Sequence of chain 1.D:
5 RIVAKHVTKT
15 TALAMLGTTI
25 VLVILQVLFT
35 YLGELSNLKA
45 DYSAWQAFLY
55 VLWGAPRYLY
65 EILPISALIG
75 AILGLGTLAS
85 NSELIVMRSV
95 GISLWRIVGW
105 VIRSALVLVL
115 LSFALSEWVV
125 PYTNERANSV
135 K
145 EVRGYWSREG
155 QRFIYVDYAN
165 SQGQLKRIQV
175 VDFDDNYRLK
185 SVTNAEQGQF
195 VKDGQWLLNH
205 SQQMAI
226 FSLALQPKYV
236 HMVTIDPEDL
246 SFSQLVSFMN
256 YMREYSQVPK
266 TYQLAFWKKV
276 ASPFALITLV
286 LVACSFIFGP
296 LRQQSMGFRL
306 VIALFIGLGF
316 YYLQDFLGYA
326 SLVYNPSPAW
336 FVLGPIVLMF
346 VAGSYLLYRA

Sequence of chain 1.C:
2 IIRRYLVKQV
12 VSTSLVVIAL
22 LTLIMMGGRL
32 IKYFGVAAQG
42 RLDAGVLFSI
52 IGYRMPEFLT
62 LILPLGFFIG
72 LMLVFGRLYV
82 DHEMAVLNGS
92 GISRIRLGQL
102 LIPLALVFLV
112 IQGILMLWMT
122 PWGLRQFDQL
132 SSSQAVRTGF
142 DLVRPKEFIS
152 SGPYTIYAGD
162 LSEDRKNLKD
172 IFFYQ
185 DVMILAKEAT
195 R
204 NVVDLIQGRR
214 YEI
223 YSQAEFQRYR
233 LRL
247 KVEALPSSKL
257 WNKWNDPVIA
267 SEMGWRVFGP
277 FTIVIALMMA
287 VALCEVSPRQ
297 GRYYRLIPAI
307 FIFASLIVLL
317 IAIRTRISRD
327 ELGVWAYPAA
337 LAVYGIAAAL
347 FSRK

Binding-site contacts:
Ligand atom O28 contacts residue TYR317 of chain 1.D at 2.2 Å (h-bond).
Ligand atom C61 contacts residue PHE33 of chain 1.D at 3.5 Å (hydrophobic).
Ligand atom C2 contacts residue TRP271 of chain 1.C at 3.5 Å (hydrophobic).
Ligand atom OD3 contacts residue ASN41 of chain 1.D at 2.3 Å (h-bond).
Ligand atom C8 contacts residue LEU62 of chain 1.C at 3.5 Å (hydrophobic).
Ligand atom O62 contacts residue Y751 of chain 1.F at 3.5 Å.
Ligand atom C60 contacts residue PHE33 of chain 1.D at 3.6 Å (hydrophobic).
Ligand atom C1 contacts residue GLY275 of chain 1.C at 3.5 Å.
Ligand atom C97 contacts residue PHE33 of chain 1.D at 3.5 Å (hydrophobic).
Ligand atom C1 contacts residue THR278 of chain 1.C at 3.4 Å.
Ligand atom OK6 contacts residue VAL37 of chain 1.C at 3.2 Å.
Ligand atom C76 contacts residue GLN30 of chain 1.D at 3.3 Å.
Ligand atom CD2 contacts residue ASN41 of chain 1.D at 3.5 Å.
Ligand atom OD0 contacts residue ASN41 of chain 1.D at 3.1 Å (h-bond).
Ligand atom C11 contacts residue GLU58 of chain 1.C at 3.4 Å.
Ligand atom O52 contacts residue LYS33 of chain 1.C at 3.5 Å.
Ligand atom OL3 contacts residue ARG55 of chain 1.C at 3.4 Å (salt-bridge).
Ligand atom OK9 contacts residue Y751 of chain 1.F at 3.5 Å.
Ligand atom C14 contacts residue PHE59 of chain 1.C at 3.4 Å (hydrophobic).
Ligand atom OL4 contacts residue Y751 of chain 1.F at 2.6 Å (h-bond).
Ligand atom PL0 contacts residue ARG55 of chain 1.C at 3.5 Å.
Ligand atom C6 contacts residue Y751 of chain 1.F at 3.4 Å.
Ligand atom O13 contacts residue PHE59 of chain 1.C at 3.1 Å.
Ligand atom O72 contacts residue THR34 of chain 1.D at 3.4 Å (h-bond).
Ligand atom O78 contacts residue GLN30 of chain 1.D at 3.5 Å.
Ligand atom C27 contacts residue TYR317 of chain 1.D at 3.2 Å (hydrophobic).
Ligand atom OL2 contacts residue ARG30 of chain 1.C at 2.4 Å (salt-bridge).
Ligand atom C5 contacts residue TRP271 of chain 1.C at 3.4 Å (hydrophobic).
Ligand atom C3 contacts residue THR61 of chain 1.C at 3.2 Å.
Ligand atom CD4 contacts residue ASN41 of chain 1.D at 3.4 Å.
Ligand atom CL8 contacts residue Y751 of chain 1.F at 3.5 Å.
Ligand atom OL1 contacts residue ARG30 of chain 1.C at 3.1 Å (salt-bridge).
Ligand atom OL1 contacts residue ARG55 of chain 1.C at 2.6 Å (salt-bridge).
Ligand atom C63 contacts residue PHE33 of chain 1.D at 3.1 Å (hydrophobic).
Ligand atom CK8 contacts residue ARG30 of chain 1.C at 3.5 Å.
Ligand atom C10 contacts residue GLU58 of chain 1.C at 3.5 Å.
Ligand atom C30 contacts residue TYR317 of chain 1.D at 3.3 Å (hydrophobic).
Ligand atom PL0 contacts residue ARG30 of chain 1.C at 3.4 Å.
Ligand atom OM4 contacts residue Y751 of chain 1.F at 3.4 Å.
Ligand atom OE2 contacts residue ARG42 of chain 1.C at 3.4 Å (salt-bridge).

This protein binds this small molecule.
Small molecule (SMILES): CCCCCCCCCCCC(=O)O[C@@H](CCCCCCCCC)CC(=O)O[C@@H]1[C@@H](NC(=O)C[C@H](CCCCCCC)OC(=O)C[C@H](O)CCCCCCCCC)[C@H](OC[C@H]2O[C@H](OP(=O)(O)O)[C@H](NC(=O)C[C@@H](CCCCCC)OC(=O)CCCCCC)[C@@H](OC(=O)C[C@H](O)CCCCC)[C@@H]2O)O[C@H](CO[C@]2(C(=O)O)C[C@@H](O[C@]3(C(=O)O)C[C@@H](O)[C@@H](O)[C@@H]([C@H](O)CO)O3)[C@@H](O[C@]3(C(=O)O)C[C@@H](O[C@@H]4O[C@H](C(=O)O)[C@@H](O)[C@H](O)[C@H]4NC(C)=O)[C@@H](O)[C@@H]([C@H](O)CO)O3)[C@@H]([C@H](O)CO)O2)[C@H]1OP(=O)(O)O